The protein below binds the small molecule below.
Small molecule (SMILES): CC(=O)N[C@@H]1[C@@H](O)[C@H](O)[C@@H](CO)O[C@H]1O

Binding-site contacts:
Ligand atom C4 contacts residue ASN86 of chain 1.A at 4.2 Å.
Ligand atom O7 contacts residue ASN86 of chain 1.A at 3.5 Å (h-bond).
Ligand atom N2 contacts residue ASN86 of chain 1.A at 2.9 Å (h-bond).
Ligand atom C5 contacts residue ASN86 of chain 1.A at 3.7 Å.
Ligand atom C2 contacts residue ASN86 of chain 1.A at 2.5 Å.
Ligand atom C1 contacts residue ASN86 of chain 1.A at 1.4 Å.
Ligand atom C7 contacts residue ASN86 of chain 1.A at 3.1 Å.
Ligand atom O5 contacts residue ASN86 of chain 1.A at 2.4 Å (h-bond).
Ligand atom C8 contacts residue ASN86 of chain 1.A at 3.9 Å.
Ligand atom C3 contacts residue ASN86 of chain 1.A at 3.8 Å.

Sequence of chain 1.A:
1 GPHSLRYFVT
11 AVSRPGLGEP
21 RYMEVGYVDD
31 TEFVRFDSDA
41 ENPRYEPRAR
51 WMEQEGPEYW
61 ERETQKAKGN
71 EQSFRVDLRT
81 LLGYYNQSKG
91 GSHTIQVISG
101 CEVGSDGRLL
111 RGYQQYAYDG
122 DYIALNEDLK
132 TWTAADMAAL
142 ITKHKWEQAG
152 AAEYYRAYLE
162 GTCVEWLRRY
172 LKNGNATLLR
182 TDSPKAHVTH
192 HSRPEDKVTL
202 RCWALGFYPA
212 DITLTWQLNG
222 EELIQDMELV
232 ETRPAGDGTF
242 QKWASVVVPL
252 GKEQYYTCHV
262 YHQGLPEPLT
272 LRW